Sequence of chain 1.A:
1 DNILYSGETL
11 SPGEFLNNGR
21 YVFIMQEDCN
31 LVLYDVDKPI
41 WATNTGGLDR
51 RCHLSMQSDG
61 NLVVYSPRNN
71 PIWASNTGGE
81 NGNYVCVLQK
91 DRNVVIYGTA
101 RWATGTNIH

This protein binds this small molecule.
Small molecule (SMILES): OC[C@H]1O[C@H](O[C@@H]2[C@H](O)[C@@H](O)O[C@H](CO)[C@H]2O)[C@@H](O)[C@@H](O)[C@@H]1O

Binding-site contacts:
Ligand atom O4 contacts residue PO41 of chain 1.H at 4.3 Å.
Ligand atom O2 contacts residue ASN61 of chain 1.A at 3.1 Å (h-bond).
Ligand atom C6 contacts residue ASP59 of chain 1.A at 4.0 Å.
Ligand atom O2 contacts residue GLN57 of chain 1.A at 3.0 Å (h-bond).
Ligand atom C4 contacts residue ASN61 of chain 1.A at 4.2 Å.
Ligand atom O2 contacts residue ASP59 of chain 1.A at 2.7 Å (salt-bridge).
Ligand atom C5 contacts residue ASP59 of chain 1.A at 3.9 Å.
Ligand atom O3 contacts residue TYR65 of chain 1.A at 3.8 Å.
Ligand atom O6 contacts residue ALA74 of chain 1.A at 3.7 Å.
Ligand atom C6 contacts residue ALA74 of chain 1.A at 4.2 Å (hydrophobic).
Ligand atom C3 contacts residue TYR65 of chain 1.A at 4.5 Å (hydrophobic).
Ligand atom C2 contacts residue TYR65 of chain 1.A at 3.9 Å (hydrophobic).
Ligand atom C3 contacts residue ASP59 of chain 1.A at 4.4 Å.
Ligand atom O3 contacts residue ASP59 of chain 1.A at 4.4 Å.
Ligand atom C2 contacts residue ASP59 of chain 1.A at 3.3 Å.
Ligand atom O5 contacts residue ASN61 of chain 1.A at 3.0 Å (h-bond).
Ligand atom C6 contacts residue ASN61 of chain 1.A at 4.2 Å.
Ligand atom C4 contacts residue GLN57 of chain 1.A at 4.4 Å.
Ligand atom C4 contacts residue TYR65 of chain 1.A at 3.9 Å (hydrophobic).
Ligand atom C6 contacts residue PRO71 of chain 1.A at 4.0 Å (hydrophobic).
Ligand atom C3 contacts residue PO41 of chain 1.H at 4.1 Å.
Ligand atom C5 contacts residue ASN61 of chain 1.A at 4.0 Å.
Ligand atom O4 contacts residue ASP59 of chain 1.A at 4.3 Å.
Ligand atom C2 contacts residue GLN57 of chain 1.A at 4.0 Å.
Ligand atom O3 contacts residue GLN57 of chain 1.A at 3.5 Å (h-bond).
Ligand atom O6 contacts residue ASN61 of chain 1.A at 4.4 Å.
Ligand atom O4 contacts residue PRO71 of chain 1.A at 3.6 Å.
Ligand atom C1 contacts residue GLN57 of chain 1.A at 4.1 Å.
Ligand atom O3 contacts residue PO41 of chain 1.H at 3.1 Å (h-bond).
Ligand atom C1 contacts residue TYR65 of chain 1.A at 3.8 Å (hydrophobic).
Ligand atom C3 contacts residue GLN57 of chain 1.A at 3.8 Å.
Ligand atom C1 contacts residue ASP59 of chain 1.A at 4.3 Å.
Ligand atom O6 contacts residue ASP59 of chain 1.A at 3.4 Å (salt-bridge).
Ligand atom C1 contacts residue ASN61 of chain 1.A at 3.5 Å.
Ligand atom C2 contacts residue ASN61 of chain 1.A at 3.9 Å.
Ligand atom O4 contacts residue TYR65 of chain 1.A at 3.1 Å (h-bond).